Sequence of chain 1.A:
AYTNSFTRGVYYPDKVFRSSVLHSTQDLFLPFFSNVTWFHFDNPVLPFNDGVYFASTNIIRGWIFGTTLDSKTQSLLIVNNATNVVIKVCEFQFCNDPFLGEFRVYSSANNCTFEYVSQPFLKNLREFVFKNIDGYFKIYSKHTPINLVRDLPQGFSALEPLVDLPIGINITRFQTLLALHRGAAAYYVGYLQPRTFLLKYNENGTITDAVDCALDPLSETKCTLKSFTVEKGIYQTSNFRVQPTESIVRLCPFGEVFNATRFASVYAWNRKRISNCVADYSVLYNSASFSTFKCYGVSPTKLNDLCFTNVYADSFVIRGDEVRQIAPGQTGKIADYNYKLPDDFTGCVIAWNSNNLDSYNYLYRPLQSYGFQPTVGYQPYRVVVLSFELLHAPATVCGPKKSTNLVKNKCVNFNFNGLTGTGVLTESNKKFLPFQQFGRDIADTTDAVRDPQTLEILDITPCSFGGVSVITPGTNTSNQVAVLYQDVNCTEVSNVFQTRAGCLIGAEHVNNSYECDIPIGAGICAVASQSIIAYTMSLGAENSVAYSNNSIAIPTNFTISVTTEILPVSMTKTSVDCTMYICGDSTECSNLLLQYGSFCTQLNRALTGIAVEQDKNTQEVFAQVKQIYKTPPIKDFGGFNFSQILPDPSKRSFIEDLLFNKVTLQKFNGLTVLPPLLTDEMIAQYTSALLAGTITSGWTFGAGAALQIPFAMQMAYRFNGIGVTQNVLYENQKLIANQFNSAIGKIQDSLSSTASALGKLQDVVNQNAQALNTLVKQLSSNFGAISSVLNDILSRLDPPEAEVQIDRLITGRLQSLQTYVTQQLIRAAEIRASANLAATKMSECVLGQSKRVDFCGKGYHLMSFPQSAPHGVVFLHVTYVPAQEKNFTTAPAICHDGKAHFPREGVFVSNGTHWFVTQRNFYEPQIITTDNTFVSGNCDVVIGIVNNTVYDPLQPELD

Binding-site contacts:
Ligand atom C6 contacts residue GLN804 of chain 1.A at 3.9 Å.
Ligand atom O6 contacts residue GLN804 of chain 1.A at 2.6 Å (h-bond).
Ligand atom C1 contacts residue SER803 of chain 1.A at 4.5 Å.
Ligand atom C5 contacts residue ASN801 of chain 1.A at 3.6 Å.
Ligand atom O7 contacts residue ASN801 of chain 1.A at 2.8 Å (h-bond).
Ligand atom C2 contacts residue ASN801 of chain 1.A at 2.5 Å.
Ligand atom O5 contacts residue ASN801 of chain 1.A at 2.3 Å (h-bond).
Ligand atom C3 contacts residue ASN801 of chain 1.A at 3.8 Å.
Ligand atom N2 contacts residue ASN801 of chain 1.A at 2.9 Å (h-bond).
Ligand atom C4 contacts residue ASN801 of chain 1.A at 4.2 Å.
Ligand atom C8 contacts residue GLN804 of chain 1.A at 4.4 Å.
Ligand atom C7 contacts residue ASN801 of chain 1.A at 3.2 Å.
Ligand atom C1 contacts residue ASN801 of chain 1.A at 1.4 Å.

A small-molecule ligand and the protein it binds are described below.
Small molecule (SMILES): CC(=O)N[C@H]1[C@H](O[C@H]2[C@H](O)[C@@H](NC(C)=O)CO[C@@H]2CO)O[C@H](CO)[C@@H](O)[C@@H]1O